Sequence of chain 1.F:
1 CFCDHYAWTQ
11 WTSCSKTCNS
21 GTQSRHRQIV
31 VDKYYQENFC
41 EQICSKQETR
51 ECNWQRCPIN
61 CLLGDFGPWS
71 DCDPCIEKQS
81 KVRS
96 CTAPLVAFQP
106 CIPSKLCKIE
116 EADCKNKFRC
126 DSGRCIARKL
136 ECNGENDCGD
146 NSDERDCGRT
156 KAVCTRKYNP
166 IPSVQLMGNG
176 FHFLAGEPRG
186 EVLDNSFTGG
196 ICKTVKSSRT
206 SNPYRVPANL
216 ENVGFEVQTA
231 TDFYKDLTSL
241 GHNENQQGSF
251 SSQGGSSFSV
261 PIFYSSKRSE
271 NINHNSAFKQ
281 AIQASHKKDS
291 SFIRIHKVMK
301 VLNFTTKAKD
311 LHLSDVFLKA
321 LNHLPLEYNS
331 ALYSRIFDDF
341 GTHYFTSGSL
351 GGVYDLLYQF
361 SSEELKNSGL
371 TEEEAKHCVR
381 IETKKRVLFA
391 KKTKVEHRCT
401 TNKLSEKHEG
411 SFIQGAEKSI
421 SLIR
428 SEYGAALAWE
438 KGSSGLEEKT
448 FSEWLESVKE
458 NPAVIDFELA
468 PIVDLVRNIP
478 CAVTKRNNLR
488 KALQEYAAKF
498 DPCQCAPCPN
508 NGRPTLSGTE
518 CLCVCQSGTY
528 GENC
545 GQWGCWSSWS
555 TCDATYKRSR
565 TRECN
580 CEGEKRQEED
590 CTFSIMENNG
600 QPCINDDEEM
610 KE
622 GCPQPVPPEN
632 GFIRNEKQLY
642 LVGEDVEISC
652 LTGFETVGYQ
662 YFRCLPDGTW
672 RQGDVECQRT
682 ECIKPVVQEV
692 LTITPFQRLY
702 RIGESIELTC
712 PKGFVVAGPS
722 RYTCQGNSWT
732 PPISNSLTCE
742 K

Binding-site contacts:
Ligand atom C8 contacts residue GLY348 of chain 1.F at 4.0 Å.
Ligand atom C1 contacts residue ASN303 of chain 1.F at 1.5 Å.
Ligand atom N2 contacts residue SER349 of chain 1.F at 3.6 Å.
Ligand atom O6 contacts residue GLU221 of chain 1.F at 3.6 Å.
Ligand atom O5 contacts residue GLU221 of chain 1.F at 3.7 Å.
Ligand atom C2 contacts residue GLU221 of chain 1.F at 4.1 Å.
Ligand atom C7 contacts residue ASN303 of chain 1.F at 3.1 Å.
Ligand atom C2 contacts residue SER349 of chain 1.F at 4.5 Å.
Ligand atom C6 contacts residue GLU221 of chain 1.F at 3.9 Å.
Ligand atom C8 contacts residue SER349 of chain 1.F at 4.1 Å.
Ligand atom C5 contacts residue ASN303 of chain 1.F at 3.7 Å.
Ligand atom N2 contacts residue GLU221 of chain 1.F at 4.4 Å.
Ligand atom C7 contacts residue SER349 of chain 1.F at 4.3 Å.
Ligand atom C3 contacts residue ASN303 of chain 1.F at 3.8 Å.
Ligand atom C4 contacts residue ASN303 of chain 1.F at 4.3 Å.
Ligand atom C2 contacts residue ASN303 of chain 1.F at 2.6 Å.
Ligand atom C8 contacts residue ASN303 of chain 1.F at 3.6 Å.
Ligand atom O7 contacts residue ASN303 of chain 1.F at 3.6 Å.
Ligand atom N2 contacts residue ASN303 of chain 1.F at 2.5 Å (h-bond).
Ligand atom C1 contacts residue GLU221 of chain 1.F at 4.0 Å.
Ligand atom O5 contacts residue ASN303 of chain 1.F at 2.4 Å (h-bond).

A small-molecule ligand and the protein it binds are described below.
Small molecule (SMILES): CC(=O)N[C@H]1[C@H](O[C@H]2[C@H](O)[C@@H](NC(C)=O)CO[C@@H]2CO)O[C@H](CO)[C@@H](O)[C@@H]1O